Sequence of chain 1.B:
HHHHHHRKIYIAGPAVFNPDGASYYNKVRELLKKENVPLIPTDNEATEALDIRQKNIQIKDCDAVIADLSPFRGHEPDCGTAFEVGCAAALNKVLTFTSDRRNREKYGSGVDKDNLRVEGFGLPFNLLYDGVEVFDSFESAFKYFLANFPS

Sequence of chain 1.A:
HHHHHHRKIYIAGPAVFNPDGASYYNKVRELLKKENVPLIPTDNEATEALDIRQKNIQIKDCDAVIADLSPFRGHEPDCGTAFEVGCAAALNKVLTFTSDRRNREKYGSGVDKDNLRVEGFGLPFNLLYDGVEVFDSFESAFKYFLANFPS

Binding-site contacts:
Ligand atom NAE contacts residue GOL1 of chain 1.I at 2.8 Å (h-bond).
Ligand atom CAG contacts residue ASN134 of chain 1.A at 3.7 Å.
Ligand atom CAJ contacts residue THR47 of chain 1.B at 3.9 Å.
Ligand atom CAB contacts residue GOL1 of chain 1.I at 3.4 Å.
Ligand atom CAC contacts residue GLU127 of chain 1.A at 3.7 Å.
Ligand atom CAF contacts residue ILE57 of chain 1.B at 3.6 Å (hydrophobic).
Ligand atom CAH contacts residue LEU135 of chain 1.A at 3.8 Å (hydrophobic).
Ligand atom CAA contacts residue LEU135 of chain 1.A at 4.2 Å (hydrophobic).
Ligand atom CAI contacts residue VAL19 of chain 1.B at 3.7 Å (hydrophobic).
Ligand atom CAC contacts residue LEU135 of chain 1.A at 3.7 Å (hydrophobic).
Ligand atom NAE contacts residue MSE136 of chain 1.A at 3.9 Å.
Ligand atom CAD contacts residue VAL19 of chain 1.B at 3.8 Å (hydrophobic).
Ligand atom CAJ contacts residue GLU50 of chain 1.B at 3.3 Å.
Ligand atom CAK contacts residue ILE57 of chain 1.B at 3.6 Å (hydrophobic).
Ligand atom CAK contacts residue THR47 of chain 1.B at 4.2 Å.
Ligand atom CAG contacts residue GLU127 of chain 1.A at 3.5 Å.
Ligand atom CAJ contacts residue PRO46 of chain 1.B at 3.8 Å (hydrophobic).
Ligand atom CAJ contacts residue VAL19 of chain 1.B at 4.0 Å (hydrophobic).
Ligand atom CAK contacts residue PRO46 of chain 1.B at 3.0 Å (hydrophobic).
Ligand atom CAH contacts residue GLU127 of chain 1.A at 3.3 Å.
Ligand atom CAI contacts residue GLU50 of chain 1.B at 3.3 Å.
Ligand atom OAL contacts residue LEU135 of chain 1.A at 3.6 Å.
Ligand atom CAM contacts residue GLU127 of chain 1.A at 4.1 Å.
Ligand atom CAJ contacts residue ILE57 of chain 1.B at 3.9 Å (hydrophobic).
Ligand atom CAG contacts residue LEU135 of chain 1.A at 3.7 Å (hydrophobic).
Ligand atom CAD contacts residue GLU50 of chain 1.B at 3.6 Å.
Ligand atom CAF contacts residue PRO46 of chain 1.B at 3.7 Å (hydrophobic).
Ligand atom CAF contacts residue GOL1 of chain 1.I at 3.9 Å.
Ligand atom CAK contacts residue ASN61 of chain 1.B at 3.8 Å.
Ligand atom OAL contacts residue GOL1 of chain 1.I at 3.8 Å.
Ligand atom CAG contacts residue GOL1 of chain 1.I at 3.5 Å.
Ligand atom OAL contacts residue GLU127 of chain 1.A at 2.7 Å (salt-bridge).
Ligand atom CAF contacts residue ASN61 of chain 1.B at 3.5 Å.
Ligand atom OAL contacts residue ASN134 of chain 1.A at 2.6 Å (h-bond).
Ligand atom NAE contacts residue LEU135 of chain 1.A at 4.1 Å.
Ligand atom CAB contacts residue ILE57 of chain 1.B at 4.0 Å (hydrophobic).
Ligand atom CAH contacts residue PHE20 of chain 1.B at 3.6 Å (hydrophobic).
Ligand atom OAL contacts residue PHE20 of chain 1.B at 4.1 Å.
Ligand atom CAM contacts residue PHE129 of chain 1.A at 4.1 Å (hydrophobic).
Ligand atom CAM contacts residue PHE20 of chain 1.B at 4.1 Å (hydrophobic).

This protein binds this small molecule.
Small molecule (SMILES): O=C1Nc2cccc3cccc1c23